This small molecule binds to this protein.
Small molecule (SMILES): CC(=O)N[C@@H]1[C@@H](O)[C@H](O)[C@@H](CO)O[C@H]1O

Binding-site contacts:
Ligand atom O5 contacts residue ALA387 of chain 1.D at 4.4 Å.
Ligand atom C7 contacts residue ASN384 of chain 1.D at 3.3 Å.
Ligand atom O6 contacts residue ALA387 of chain 1.D at 3.7 Å.
Ligand atom C6 contacts residue CYS386 of chain 1.D at 3.2 Å (hydrophobic).
Ligand atom C5 contacts residue ASN384 of chain 1.D at 3.5 Å.
Ligand atom O7 contacts residue ASN384 of chain 1.D at 3.4 Å (h-bond).
Ligand atom C6 contacts residue ALA387 of chain 1.D at 4.3 Å (hydrophobic).
Ligand atom C3 contacts residue ASN384 of chain 1.D at 3.9 Å.
Ligand atom N2 contacts residue ASN384 of chain 1.D at 3.0 Å (h-bond).
Ligand atom O5 contacts residue CYS386 of chain 1.D at 4.4 Å.
Ligand atom C6 contacts residue ASN384 of chain 1.D at 4.1 Å.
Ligand atom O5 contacts residue ASN384 of chain 1.D at 2.3 Å (h-bond).
Ligand atom O6 contacts residue PRO388 of chain 1.D at 3.5 Å.
Ligand atom C4 contacts residue ASN384 of chain 1.D at 4.2 Å.
Ligand atom C5 contacts residue CYS386 of chain 1.D at 4.3 Å (hydrophobic).
Ligand atom C2 contacts residue ASN384 of chain 1.D at 2.5 Å.
Ligand atom O6 contacts residue CYS386 of chain 1.D at 3.4 Å (h-bond).
Ligand atom C8 contacts residue ASN384 of chain 1.D at 4.4 Å.
Ligand atom C8 contacts residue LEU372 of chain 1.AA at 3.9 Å (hydrophobic).
Ligand atom C1 contacts residue ASN384 of chain 1.D at 1.4 Å.

Sequence of chain 1.AA:
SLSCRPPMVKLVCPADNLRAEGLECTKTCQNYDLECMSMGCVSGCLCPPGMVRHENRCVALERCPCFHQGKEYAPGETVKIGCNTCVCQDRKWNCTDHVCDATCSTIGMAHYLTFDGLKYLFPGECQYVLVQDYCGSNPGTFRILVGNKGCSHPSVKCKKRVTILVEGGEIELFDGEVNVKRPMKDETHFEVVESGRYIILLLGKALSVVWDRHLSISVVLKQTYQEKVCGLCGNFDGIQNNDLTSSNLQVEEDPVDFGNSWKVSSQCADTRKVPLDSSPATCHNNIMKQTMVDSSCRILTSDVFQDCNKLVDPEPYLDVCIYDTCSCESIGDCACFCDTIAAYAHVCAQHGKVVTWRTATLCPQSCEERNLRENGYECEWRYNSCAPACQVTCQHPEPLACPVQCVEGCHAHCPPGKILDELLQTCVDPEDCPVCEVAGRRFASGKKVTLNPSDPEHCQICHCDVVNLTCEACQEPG

Sequence of chain 1.D:
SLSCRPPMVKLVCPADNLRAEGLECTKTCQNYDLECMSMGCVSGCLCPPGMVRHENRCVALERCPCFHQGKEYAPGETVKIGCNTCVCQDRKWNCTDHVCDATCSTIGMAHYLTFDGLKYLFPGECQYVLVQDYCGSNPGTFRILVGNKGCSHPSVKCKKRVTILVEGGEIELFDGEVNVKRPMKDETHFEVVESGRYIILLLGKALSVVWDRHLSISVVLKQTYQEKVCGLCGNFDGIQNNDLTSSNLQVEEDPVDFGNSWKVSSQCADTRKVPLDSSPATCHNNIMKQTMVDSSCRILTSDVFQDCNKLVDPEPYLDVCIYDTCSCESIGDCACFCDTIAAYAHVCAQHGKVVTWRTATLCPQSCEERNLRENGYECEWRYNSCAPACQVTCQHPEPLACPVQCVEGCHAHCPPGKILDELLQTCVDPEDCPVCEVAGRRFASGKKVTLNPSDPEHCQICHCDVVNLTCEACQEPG